Binding-site contacts:
Ligand atom C4 contacts residue ASN308 of chain 1.B at 4.2 Å.
Ligand atom C1 contacts residue ASN308 of chain 1.B at 1.4 Å.
Ligand atom O5 contacts residue ASN308 of chain 1.B at 2.3 Å (h-bond).
Ligand atom C7 contacts residue ASN308 of chain 1.B at 3.2 Å.
Ligand atom C2 contacts residue ASN308 of chain 1.B at 2.5 Å.
Ligand atom O7 contacts residue ASN308 of chain 1.B at 3.0 Å (h-bond).
Ligand atom N2 contacts residue ASN308 of chain 1.B at 3.0 Å (h-bond).
Ligand atom C3 contacts residue ASN308 of chain 1.B at 3.8 Å.
Ligand atom C5 contacts residue ASN308 of chain 1.B at 3.6 Å.
Ligand atom C8 contacts residue ASN308 of chain 1.B at 4.1 Å.

The protein below binds the small molecule below.
Small molecule (SMILES): CC(=O)N[C@@H]1[C@@H](O)[C@H](O)[C@@H](CO)O[C@H]1O

Sequence of chain 1.B:
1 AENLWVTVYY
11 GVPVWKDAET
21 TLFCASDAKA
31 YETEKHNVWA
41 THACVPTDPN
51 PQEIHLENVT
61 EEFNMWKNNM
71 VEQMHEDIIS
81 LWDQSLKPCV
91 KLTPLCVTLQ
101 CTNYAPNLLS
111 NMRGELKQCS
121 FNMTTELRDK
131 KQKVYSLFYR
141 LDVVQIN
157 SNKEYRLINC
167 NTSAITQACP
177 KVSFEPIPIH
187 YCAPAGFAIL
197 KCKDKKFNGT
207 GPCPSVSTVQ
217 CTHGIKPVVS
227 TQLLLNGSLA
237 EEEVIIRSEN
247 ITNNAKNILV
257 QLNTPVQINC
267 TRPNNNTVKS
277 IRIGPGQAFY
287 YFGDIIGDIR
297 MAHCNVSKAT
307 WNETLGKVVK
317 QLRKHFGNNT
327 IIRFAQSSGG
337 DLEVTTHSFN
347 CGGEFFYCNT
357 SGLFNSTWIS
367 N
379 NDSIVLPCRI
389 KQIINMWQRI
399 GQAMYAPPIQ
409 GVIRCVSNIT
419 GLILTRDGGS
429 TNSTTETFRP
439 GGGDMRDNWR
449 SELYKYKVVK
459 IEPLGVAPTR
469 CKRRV